Binding-site contacts:
Ligand atom C8' contacts residue GLN194 of chain 1.E at 3.4 Å.
Ligand atom N3 contacts residue ASN71 of chain 1.E at 3.5 Å.
Ligand atom O4' contacts residue ASP193 of chain 1.E at 3.5 Å.
Ligand atom C4 contacts residue TYR15 of chain 1.E at 3.5 Å (hydrophobic).
Ligand atom O4 contacts residue ASN71 of chain 1.E at 3.0 Å (h-bond).
Ligand atom O1A contacts residue LYS233 of chain 1.E at 2.9 Å (salt-bridge).
Ligand atom O2 contacts residue THR12 of chain 1.E at 3.3 Å (h-bond).
Ligand atom O1A contacts residue ARG245 of chain 1.E at 3.2 Å (salt-bridge).
Ligand atom O3' contacts residue ARG75 of chain 1.E at 2.9 Å (salt-bridge).
Ligand atom O2A contacts residue TRP68 of chain 1.E at 3.1 Å.
Ligand atom O3B contacts residue ALA98 of chain 1.E at 2.9 Å (h-bond).
Ligand atom O1A contacts residue TYR15 of chain 1.E at 3.0 Å (h-bond).
Ligand atom O3A contacts residue LYS233 of chain 1.E at 2.3 Å (salt-bridge).
Ligand atom O5' contacts residue GLN194 of chain 1.E at 3.3 Å (h-bond).
Ligand atom C7' contacts residue ASN97 of chain 1.E at 3.5 Å.
Ligand atom O4' contacts residue GLN194 of chain 1.E at 3.4 Å (h-bond).
Ligand atom C2' contacts residue GLN194 of chain 1.E at 3.2 Å.
Ligand atom PB contacts residue LYS233 of chain 1.E at 3.3 Å.
Ligand atom C4 contacts residue ASN71 of chain 1.E at 3.5 Å.
Ligand atom O2A contacts residue ARG245 of chain 1.E at 3.0 Å (salt-bridge).
Ligand atom C4B contacts residue ASN97 of chain 1.E at 3.1 Å.
Ligand atom O7' contacts residue ASN97 of chain 1.E at 3.3 Å (h-bond).
Ligand atom N2' contacts residue GLY159 of chain 1.E at 3.3 Å (h-bond).
Ligand atom C1' contacts residue GLN194 of chain 1.E at 3.4 Å.
Ligand atom O2' contacts residue ILE10 of chain 1.E at 2.2 Å (h-bond).
Ligand atom PA contacts residue LYS233 of chain 1.E at 3.2 Å.
Ligand atom O1B contacts residue LYS233 of chain 1.E at 3.3 Å (salt-bridge).
Ligand atom O3B contacts residue ASN97 of chain 1.E at 3.0 Å (h-bond).
Ligand atom N2' contacts residue ASN97 of chain 1.E at 3.0 Å (h-bond).
Ligand atom C3B contacts residue ALA98 of chain 1.E at 3.4 Å (hydrophobic).
Ligand atom O2 contacts residue ILE10 of chain 1.E at 3.3 Å.
Ligand atom C5 contacts residue TYR15 of chain 1.E at 3.4 Å (hydrophobic).
Ligand atom PA contacts residue ARG245 of chain 1.E at 3.4 Å.
Ligand atom O6' contacts residue TRP191 of chain 1.E at 3.2 Å.
Ligand atom C3B contacts residue ASN97 of chain 1.E at 3.4 Å.
Ligand atom C7' contacts residue GLY159 of chain 1.E at 3.5 Å.
Ligand atom O2B contacts residue ARG245 of chain 1.E at 3.4 Å (salt-bridge).
Ligand atom O3' contacts residue GLY158 of chain 1.E at 3.0 Å.
Ligand atom N3 contacts residue THR12 of chain 1.E at 3.4 Å (h-bond).
Ligand atom C4' contacts residue ASP193 of chain 1.E at 3.5 Å.

The protein below binds the small molecule below.
Small molecule (SMILES): CC(=O)N[C@H]1[C@@H](O[P](=O)(O)O[P](=O)(O)OC[C@H]2O[C@@H](n3ccc(=O)[nH]c3=O)[C@H](O)[C@@H]2O)O[C@H](CO)[C@H](O)[C@@H]1O

Sequence of chain 1.E:
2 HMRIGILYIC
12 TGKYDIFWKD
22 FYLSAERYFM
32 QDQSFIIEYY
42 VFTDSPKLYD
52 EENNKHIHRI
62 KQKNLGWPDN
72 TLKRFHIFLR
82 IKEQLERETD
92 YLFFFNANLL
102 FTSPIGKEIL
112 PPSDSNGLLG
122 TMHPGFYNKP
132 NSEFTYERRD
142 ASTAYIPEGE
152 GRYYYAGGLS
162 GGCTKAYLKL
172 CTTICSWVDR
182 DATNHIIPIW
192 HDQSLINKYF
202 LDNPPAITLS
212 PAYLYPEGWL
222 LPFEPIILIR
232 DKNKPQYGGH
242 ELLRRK